Binding-site contacts:
Ligand atom O7 contacts residue ASN243 of chain 1.C at 3.2 Å (h-bond).
Ligand atom C1 contacts residue ASN243 of chain 1.C at 1.4 Å.
Ligand atom C8 contacts residue VAL241 of chain 1.C at 4.1 Å (hydrophobic).
Ligand atom O5 contacts residue TRP149 of chain 1.C at 3.9 Å.
Ligand atom C5 contacts residue TRP149 of chain 1.C at 3.8 Å (hydrophobic).
Ligand atom C2 contacts residue ASN243 of chain 1.C at 2.4 Å.
Ligand atom C3 contacts residue TRP149 of chain 1.C at 4.4 Å (hydrophobic).
Ligand atom C1 contacts residue TRP149 of chain 1.C at 3.8 Å (hydrophobic).
Ligand atom C4 contacts residue ASN243 of chain 1.C at 4.2 Å.
Ligand atom C7 contacts residue ASN243 of chain 1.C at 3.3 Å.
Ligand atom O5 contacts residue ASN243 of chain 1.C at 2.4 Å (h-bond).
Ligand atom C3 contacts residue ASN243 of chain 1.C at 3.8 Å.
Ligand atom N2 contacts residue ASN243 of chain 1.C at 2.9 Å (h-bond).
Ligand atom C5 contacts residue ASN243 of chain 1.C at 3.7 Å.
Ligand atom C6 contacts residue TRP149 of chain 1.C at 4.2 Å (hydrophobic).
Ligand atom C8 contacts residue ASN243 of chain 1.C at 4.4 Å.

Sequence of chain 1.C:
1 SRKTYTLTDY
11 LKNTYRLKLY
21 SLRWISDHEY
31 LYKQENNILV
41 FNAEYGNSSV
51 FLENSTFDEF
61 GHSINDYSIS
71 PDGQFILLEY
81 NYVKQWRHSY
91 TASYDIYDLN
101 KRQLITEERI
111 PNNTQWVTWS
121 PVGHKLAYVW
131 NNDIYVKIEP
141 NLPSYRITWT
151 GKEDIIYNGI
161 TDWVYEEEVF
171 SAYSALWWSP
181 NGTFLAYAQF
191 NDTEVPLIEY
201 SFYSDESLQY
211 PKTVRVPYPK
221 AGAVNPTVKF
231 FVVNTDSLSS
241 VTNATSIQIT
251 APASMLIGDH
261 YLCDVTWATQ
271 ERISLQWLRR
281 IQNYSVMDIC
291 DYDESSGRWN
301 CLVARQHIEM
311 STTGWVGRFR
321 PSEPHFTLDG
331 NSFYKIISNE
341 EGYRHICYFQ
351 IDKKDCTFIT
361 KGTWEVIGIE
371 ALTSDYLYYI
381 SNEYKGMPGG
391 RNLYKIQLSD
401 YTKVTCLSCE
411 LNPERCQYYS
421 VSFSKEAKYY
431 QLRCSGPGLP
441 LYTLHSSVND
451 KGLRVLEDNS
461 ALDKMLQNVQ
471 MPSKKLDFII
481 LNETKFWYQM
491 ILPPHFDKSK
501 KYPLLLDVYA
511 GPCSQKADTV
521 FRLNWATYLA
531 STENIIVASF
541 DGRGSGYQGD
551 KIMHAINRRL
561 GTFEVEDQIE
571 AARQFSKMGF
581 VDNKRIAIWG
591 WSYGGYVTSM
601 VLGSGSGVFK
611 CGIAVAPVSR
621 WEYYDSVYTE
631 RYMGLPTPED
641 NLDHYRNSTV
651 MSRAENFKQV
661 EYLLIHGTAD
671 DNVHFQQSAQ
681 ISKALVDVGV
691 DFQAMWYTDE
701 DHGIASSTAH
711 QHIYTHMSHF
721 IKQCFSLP

This protein binds this small molecule.
Small molecule (SMILES): CC(=O)N[C@@H]1[C@@H](O)[C@H](O)[C@@H](CO)O[C@H]1O